Sequence of chain 1.B:
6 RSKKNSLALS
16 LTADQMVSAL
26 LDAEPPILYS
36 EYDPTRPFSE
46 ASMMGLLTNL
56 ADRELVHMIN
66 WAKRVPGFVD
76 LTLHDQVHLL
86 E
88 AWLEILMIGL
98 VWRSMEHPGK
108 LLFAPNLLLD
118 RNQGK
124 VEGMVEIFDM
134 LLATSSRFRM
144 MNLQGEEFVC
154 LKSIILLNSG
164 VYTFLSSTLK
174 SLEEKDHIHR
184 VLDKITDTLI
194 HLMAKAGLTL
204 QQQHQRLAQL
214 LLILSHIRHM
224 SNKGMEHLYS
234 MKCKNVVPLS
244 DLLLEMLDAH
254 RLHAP

This small molecule binds to this protein.
Small molecule (SMILES): C[C@]12CC[C@@H]3c4ccc(O)cc4CC[C@H]3[C@@H]1C[C@@H](O)[C@@H]2O

Binding-site contacts:
Ligand atom C20 contacts residue ALA56 of chain 1.B at 4.0 Å (hydrophobic).
Ligand atom C17 contacts residue LEU93 of chain 1.B at 3.7 Å (hydrophobic).
Ligand atom O2 contacts residue HIS230 of chain 1.B at 2.9 Å (h-bond).
Ligand atom C17 contacts residue LEU97 of chain 1.B at 4.2 Å (hydrophobic).
Ligand atom C6 contacts residue LEU231 of chain 1.B at 4.0 Å (hydrophobic).
Ligand atom C15 contacts residue LEU97 of chain 1.B at 4.0 Å (hydrophobic).
Ligand atom C16 contacts residue PHE110 of chain 1.B at 3.8 Å (hydrophobic).
Ligand atom O1 contacts residue LEU231 of chain 1.B at 3.6 Å.
Ligand atom C18 contacts residue GLU59 of chain 1.B at 3.1 Å.
Ligand atom O3 contacts residue GLU59 of chain 1.B at 2.5 Å (salt-bridge).
Ligand atom O3 contacts residue LEU93 of chain 1.B at 3.9 Å.
Ligand atom C7 contacts residue HIS230 of chain 1.B at 3.5 Å.
Ligand atom O3 contacts residue ARG100 of chain 1.B at 3.1 Å (salt-bridge).
Ligand atom C18 contacts residue ARG100 of chain 1.B at 4.1 Å.
Ligand atom C16 contacts residue LEU93 of chain 1.B at 4.2 Å (hydrophobic).
Ligand atom C9 contacts residue MET94 of chain 1.B at 4.0 Å (hydrophobic).
Ligand atom C8 contacts residue HIS230 of chain 1.B at 3.5 Å.
Ligand atom C6 contacts residue LEU90 of chain 1.B at 4.2 Å (hydrophobic).
Ligand atom O2 contacts residue ILE130 of chain 1.B at 3.7 Å.
Ligand atom C20 contacts residue LEU52 of chain 1.B at 3.6 Å (hydrophobic).
Ligand atom C3 contacts residue LEU52 of chain 1.B at 3.9 Å (hydrophobic).
Ligand atom C19 contacts residue PHE110 of chain 1.B at 4.1 Å (hydrophobic).
Ligand atom C19 contacts residue ALA56 of chain 1.B at 4.1 Å (hydrophobic).
Ligand atom O1 contacts residue MET49 of chain 1.B at 3.7 Å.
Ligand atom C14 contacts residue MET94 of chain 1.B at 4.1 Å (hydrophobic).
Ligand atom C15 contacts residue LEU90 of chain 1.B at 4.2 Å (hydrophobic).
Ligand atom C19 contacts residue LEU55 of chain 1.B at 3.9 Å (hydrophobic).
Ligand atom C8 contacts residue GLY227 of chain 1.B at 3.8 Å.
Ligand atom C21 contacts residue PHE110 of chain 1.B at 3.8 Å (hydrophobic).
Ligand atom C20 contacts residue PHE110 of chain 1.B at 4.1 Å (hydrophobic).
Ligand atom O1 contacts residue HIS230 of chain 1.B at 3.0 Å (h-bond).
Ligand atom C14 contacts residue PHE110 of chain 1.B at 4.2 Å (hydrophobic).
Ligand atom C19 contacts residue GLU59 of chain 1.B at 3.0 Å.
Ligand atom O1 contacts residue GLY227 of chain 1.B at 4.1 Å.
Ligand atom C2 contacts residue PHE110 of chain 1.B at 4.1 Å (hydrophobic).
Ligand atom C15 contacts residue MET94 of chain 1.B at 3.8 Å (hydrophobic).
Ligand atom C18 contacts residue LEU93 of chain 1.B at 4.1 Å (hydrophobic).
Ligand atom C12 contacts residue LEU90 of chain 1.B at 4.1 Å (hydrophobic).
Ligand atom O2 contacts residue MET127 of chain 1.B at 3.9 Å.
Ligand atom C4 contacts residue LEU52 of chain 1.B at 3.9 Å (hydrophobic).